A small-molecule ligand and the protein it binds are described below.
Small molecule (SMILES): Cc1ccccc1-n1c(=O)c2c(C)c(C(=O)C3=C(O)CCCC3=O)ccc2n(C)c1=O

Binding-site contacts:
Ligand atom C12 contacts residue GLY333 of chain 2.G at 3.6 Å.
Ligand atom C14 contacts residue PHE311 of chain 2.G at 3.4 Å (hydrophobic).
Ligand atom C3 contacts residue SER201 of chain 2.G at 3.3 Å.
Ligand atom C1 contacts residue PHE332 of chain 2.G at 3.7 Å (hydrophobic).
Ligand atom C12 contacts residue PHE332 of chain 2.G at 3.7 Å (hydrophobic).
Ligand atom C18 contacts residue GLN225 of chain 2.G at 3.8 Å.
Ligand atom C12 contacts residue PHE337 of chain 2.G at 3.8 Å (hydrophobic).
Ligand atom C8 contacts residue CO1 of chain 2.U at 3.3 Å.
Ligand atom C6 contacts residue PHE332 of chain 2.G at 3.4 Å (hydrophobic).
Ligand atom C3 contacts residue ASN216 of chain 2.G at 3.6 Å.
Ligand atom C13 contacts residue GLY333 of chain 2.G at 3.7 Å.
Ligand atom C1 contacts residue PRO214 of chain 2.G at 3.6 Å (hydrophobic).
Ligand atom C10 contacts residue PHE311 of chain 2.G at 3.4 Å (hydrophobic).
Ligand atom O7 contacts residue CO1 of chain 2.U at 1.9 Å.
Ligand atom C21 contacts residue GLN225 of chain 2.G at 3.7 Å.
Ligand atom C31 contacts residue GLN225 of chain 2.G at 3.3 Å.
Ligand atom O11 contacts residue HIS240 of chain 2.G at 3.2 Å.
Ligand atom O20 contacts residue GLN225 of chain 2.G at 2.9 Å (h-bond).
Ligand atom C2 contacts residue SER201 of chain 2.G at 3.5 Å.
Ligand atom C12 contacts residue PHE311 of chain 2.G at 3.5 Å (hydrophobic).
Ligand atom O9 contacts residue PHE337 of chain 2.G at 3.2 Å.
Ligand atom O11 contacts residue PHE311 of chain 2.G at 3.7 Å.
Ligand atom O20 contacts residue PHE320 of chain 2.G at 3.6 Å.
Ligand atom C17 contacts residue HIS240 of chain 2.G at 3.5 Å.
Ligand atom C5 contacts residue CO1 of chain 2.U at 3.8 Å.
Ligand atom C26 contacts residue MET263 of chain 2.G at 3.6 Å (hydrophobic).
Ligand atom C25 contacts residue LEU294 of chain 2.G at 3.5 Å (hydrophobic).
Ligand atom C29 contacts residue GLN225 of chain 2.G at 3.6 Å.
Ligand atom C16 contacts residue PHE311 of chain 2.G at 3.4 Å (hydrophobic).
Ligand atom O7 contacts residue HIS240 of chain 2.G at 3.5 Å (h-bond).
Ligand atom C15 contacts residue PHE311 of chain 2.G at 3.5 Å (hydrophobic).
Ligand atom C13 contacts residue PHE337 of chain 2.G at 3.7 Å (hydrophobic).
Ligand atom N24 contacts residue PHE311 of chain 2.G at 3.8 Å.
Ligand atom O11 contacts residue GLU322 of chain 2.G at 3.4 Å (salt-bridge).
Ligand atom O7 contacts residue PHE332 of chain 2.G at 3.4 Å.
Ligand atom C13 contacts residue PHE311 of chain 2.G at 3.6 Å (hydrophobic).
Ligand atom C30 contacts residue GLN225 of chain 2.G at 3.3 Å.
Ligand atom O11 contacts residue CO1 of chain 2.U at 2.2 Å.
Ligand atom C6 contacts residue CO1 of chain 2.U at 3.2 Å.
Ligand atom O7 contacts residue HIS161 of chain 2.G at 3.2 Å (h-bond).

Sequence of chain 2.G:
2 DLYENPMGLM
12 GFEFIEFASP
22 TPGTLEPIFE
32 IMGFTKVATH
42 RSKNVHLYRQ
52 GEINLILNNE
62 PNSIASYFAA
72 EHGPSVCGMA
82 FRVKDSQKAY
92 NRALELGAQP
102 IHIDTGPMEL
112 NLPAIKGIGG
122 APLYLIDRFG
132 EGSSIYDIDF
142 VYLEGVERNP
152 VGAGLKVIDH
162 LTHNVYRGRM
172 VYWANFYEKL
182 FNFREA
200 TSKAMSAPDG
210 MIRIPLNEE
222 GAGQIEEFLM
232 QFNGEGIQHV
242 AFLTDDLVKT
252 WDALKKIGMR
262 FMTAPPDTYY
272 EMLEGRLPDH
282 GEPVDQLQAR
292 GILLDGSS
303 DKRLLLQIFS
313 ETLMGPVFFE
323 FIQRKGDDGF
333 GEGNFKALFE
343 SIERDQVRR